Binding-site contacts:
Ligand atom C1 contacts residue ASN38 of chain 1.B at 1.4 Å.
Ligand atom C7 contacts residue ASN38 of chain 1.B at 3.2 Å.
Ligand atom C4 contacts residue ASN38 of chain 1.B at 4.2 Å.
Ligand atom C5 contacts residue ASN38 of chain 1.B at 3.6 Å.
Ligand atom C2 contacts residue ASN38 of chain 1.B at 2.4 Å.
Ligand atom O5 contacts residue ASN38 of chain 1.B at 2.4 Å (h-bond).
Ligand atom O7 contacts residue ASN38 of chain 1.B at 3.3 Å (h-bond).
Ligand atom N2 contacts residue ASN38 of chain 1.B at 2.8 Å (h-bond).
Ligand atom C6 contacts residue THR40 of chain 1.B at 4.2 Å.
Ligand atom C3 contacts residue ASN38 of chain 1.B at 3.8 Å.
Ligand atom C8 contacts residue ASN38 of chain 1.B at 4.3 Å.

Sequence of chain 1.B:
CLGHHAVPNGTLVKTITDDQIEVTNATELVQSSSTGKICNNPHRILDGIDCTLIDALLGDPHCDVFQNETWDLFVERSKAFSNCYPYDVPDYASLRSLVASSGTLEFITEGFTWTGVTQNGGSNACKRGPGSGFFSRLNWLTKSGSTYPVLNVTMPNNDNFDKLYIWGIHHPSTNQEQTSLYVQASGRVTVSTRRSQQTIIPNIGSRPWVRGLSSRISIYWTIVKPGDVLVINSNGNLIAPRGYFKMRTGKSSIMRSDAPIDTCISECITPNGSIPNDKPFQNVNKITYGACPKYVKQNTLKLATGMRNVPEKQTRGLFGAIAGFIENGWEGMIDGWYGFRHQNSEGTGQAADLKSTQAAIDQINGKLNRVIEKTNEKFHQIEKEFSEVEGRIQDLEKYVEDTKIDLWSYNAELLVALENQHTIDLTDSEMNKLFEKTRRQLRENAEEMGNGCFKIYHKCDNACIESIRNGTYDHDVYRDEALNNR

This protein binds this small molecule.
Small molecule (SMILES): CC(=O)N[C@H]1[C@H](O[C@H]2[C@H](O)[C@@H](NC(C)=O)CO[C@@H]2CO)O[C@H](CO)[C@@H](O)[C@@H]1O